The small molecule below binds the protein below.
Small molecule (SMILES): Cc1cc(N)nc2cc(-c3ccc(OCc4ccc(C#N)cc4)c(CN)c3)ccc12

Binding-site contacts:
Ligand atom C04 contacts residue HEM1 of chain 1.U at 3.7 Å.
Ligand atom C02 contacts residue HEM1 of chain 1.U at 3.9 Å.
Ligand atom N02 contacts residue GLU321 of chain 1.C at 2.8 Å (salt-bridge).
Ligand atom C11 contacts residue HEM1 of chain 1.U at 3.1 Å.
Ligand atom C35 contacts residue H4B1 of chain 1.V at 3.2 Å.
Ligand atom C36 contacts residue VAL64 of chain 1.C at 3.9 Å (hydrophobic).
Ligand atom C08 contacts residue HEM1 of chain 1.U at 3.8 Å.
Ligand atom C03 contacts residue HEM1 of chain 1.U at 3.4 Å.
Ligand atom C23 contacts residue TYR435 of chain 1.C at 3.8 Å (hydrophobic).
Ligand atom C36 contacts residue H4B1 of chain 1.V at 3.5 Å.
Ligand atom N02 contacts residue TYR317 of chain 1.C at 3.7 Å.
Ligand atom C09 contacts residue HEM1 of chain 1.U at 3.5 Å.
Ligand atom N01 contacts residue GLU321 of chain 1.C at 2.8 Å (salt-bridge).
Ligand atom C09 contacts residue GLU321 of chain 1.C at 3.6 Å.
Ligand atom C07 contacts residue HEM1 of chain 1.U at 3.6 Å.
Ligand atom N38 contacts residue TRP34 of chain 1.D at 3.7 Å.
Ligand atom C06 contacts residue PHE313 of chain 1.C at 3.6 Å (hydrophobic).
Ligand atom C06 contacts residue VAL296 of chain 1.C at 3.3 Å (hydrophobic).
Ligand atom C02 contacts residue GLU321 of chain 1.C at 3.5 Å.
Ligand atom C06 contacts residue HEM1 of chain 1.U at 3.5 Å.
Ligand atom C25 contacts residue HEM1 of chain 1.U at 3.2 Å.
Ligand atom C37 contacts residue ARG325 of chain 1.C at 3.8 Å.
Ligand atom C10 contacts residue HEM1 of chain 1.U at 3.8 Å.
Ligand atom C05 contacts residue HEM1 of chain 1.U at 3.8 Å.
Ligand atom C07 contacts residue VAL296 of chain 1.C at 3.3 Å (hydrophobic).
Ligand atom C22 contacts residue HEM1 of chain 1.U at 3.0 Å.
Ligand atom C10 contacts residue GLU321 of chain 1.C at 3.7 Å.
Ligand atom C21 contacts residue HEM1 of chain 1.U at 3.5 Å.
Ligand atom O29 contacts residue TRP407 of chain 1.C at 3.8 Å.
Ligand atom N38 contacts residue ARG325 of chain 1.C at 3.5 Å (salt-bridge).
Ligand atom C27 contacts residue HEM1 of chain 1.U at 3.2 Å.
Ligand atom N28 contacts residue HEM1 of chain 1.U at 2.2 Å (h-bond).
Ligand atom N02 contacts residue PRO294 of chain 1.C at 3.6 Å.
Ligand atom C11 contacts residue PHE313 of chain 1.C at 3.5 Å (hydrophobic).
Ligand atom N02 contacts residue TRP316 of chain 1.C at 2.8 Å (h-bond).
Ligand atom C26 contacts residue HEM1 of chain 1.U at 3.1 Å.
Ligand atom N38 contacts residue HIS331 of chain 1.C at 3.1 Å (h-bond).
Ligand atom C24 contacts residue HEM1 of chain 1.U at 3.6 Å.
Ligand atom N02 contacts residue HEM1 of chain 1.U at 3.8 Å.
Ligand atom C23 contacts residue HEM1 of chain 1.U at 2.6 Å.

Sequence of chain 1.D:
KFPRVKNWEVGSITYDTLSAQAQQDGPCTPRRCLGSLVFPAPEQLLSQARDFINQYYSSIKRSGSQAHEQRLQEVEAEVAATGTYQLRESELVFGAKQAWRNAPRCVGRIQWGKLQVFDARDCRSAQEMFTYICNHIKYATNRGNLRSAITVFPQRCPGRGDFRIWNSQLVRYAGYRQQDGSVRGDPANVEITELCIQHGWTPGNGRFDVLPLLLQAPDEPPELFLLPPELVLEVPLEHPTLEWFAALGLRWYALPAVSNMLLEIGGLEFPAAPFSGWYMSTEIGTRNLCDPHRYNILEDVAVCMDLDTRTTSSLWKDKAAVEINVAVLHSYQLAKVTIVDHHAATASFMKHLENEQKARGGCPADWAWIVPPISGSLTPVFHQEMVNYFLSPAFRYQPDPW

Sequence of chain 1.C:
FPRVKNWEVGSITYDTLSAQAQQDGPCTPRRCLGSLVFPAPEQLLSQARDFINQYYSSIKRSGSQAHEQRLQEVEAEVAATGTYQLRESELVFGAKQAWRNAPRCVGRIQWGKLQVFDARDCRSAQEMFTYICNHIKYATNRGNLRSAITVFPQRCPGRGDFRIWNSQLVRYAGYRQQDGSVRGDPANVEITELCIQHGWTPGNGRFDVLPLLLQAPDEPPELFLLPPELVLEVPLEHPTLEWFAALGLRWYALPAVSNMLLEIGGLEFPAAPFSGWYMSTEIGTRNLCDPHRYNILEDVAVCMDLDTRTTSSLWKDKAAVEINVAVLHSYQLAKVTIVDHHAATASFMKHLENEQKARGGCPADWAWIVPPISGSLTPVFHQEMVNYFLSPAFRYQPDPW